Binding-site contacts:
Ligand atom C3 contacts residue ASN212 of chain 7.H at 3.8 Å.
Ligand atom N2 contacts residue ASN212 of chain 7.H at 2.9 Å (h-bond).
Ligand atom C7 contacts residue ASN212 of chain 7.H at 4.0 Å.
Ligand atom C1 contacts residue ASN212 of chain 7.H at 1.4 Å.
Ligand atom N2 contacts residue ILE211 of chain 7.H at 4.5 Å.
Ligand atom C5 contacts residue ASN212 of chain 7.H at 3.7 Å.
Ligand atom C1 contacts residue ILE211 of chain 7.H at 4.3 Å (hydrophobic).
Ligand atom O5 contacts residue ASN212 of chain 7.H at 2.4 Å (h-bond).
Ligand atom C2 contacts residue ASN212 of chain 7.H at 2.5 Å.
Ligand atom C4 contacts residue ASN212 of chain 7.H at 4.2 Å.
Ligand atom O6 contacts residue ASN212 of chain 7.H at 4.3 Å.

Sequence of chain 7.H:
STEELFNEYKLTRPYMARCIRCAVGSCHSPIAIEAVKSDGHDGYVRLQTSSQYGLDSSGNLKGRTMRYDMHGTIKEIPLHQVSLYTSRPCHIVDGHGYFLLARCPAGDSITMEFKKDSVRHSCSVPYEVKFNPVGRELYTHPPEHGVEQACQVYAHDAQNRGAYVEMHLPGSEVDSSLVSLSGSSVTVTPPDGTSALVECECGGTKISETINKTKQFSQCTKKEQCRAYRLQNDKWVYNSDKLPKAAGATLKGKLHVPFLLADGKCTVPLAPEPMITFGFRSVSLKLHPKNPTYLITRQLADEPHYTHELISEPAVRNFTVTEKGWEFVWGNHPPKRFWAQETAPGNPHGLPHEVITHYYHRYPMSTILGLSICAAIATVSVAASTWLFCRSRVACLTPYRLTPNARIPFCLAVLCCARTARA

A protein and the small-molecule ligand that binds it are described below.
Small molecule (SMILES): CC(=O)N[C@@H]1[C@@H](O)[C@H](O)[C@@H](CO)O[C@H]1O